A protein and the small-molecule ligand that binds it are described below.
Small molecule (SMILES): CC(C)(Br)C(=O)Nc1ccc(C[C@H](N)C(=O)O)cc1

Binding-site contacts:
Ligand atom C11 contacts residue CYS159 of chain 2.A at 3.9 Å (hydrophobic).
Ligand atom O18 contacts residue TYR151 of chain 2.A at 3.8 Å.
Ligand atom C17 contacts residue GLN173 of chain 2.A at 3.6 Å.
Ligand atom N01 contacts residue GLN155 of chain 2.A at 2.8 Å (h-bond).
Ligand atom O19 contacts residue TYR151 of chain 2.A at 3.4 Å (h-bond).
Ligand atom C02 contacts residue GLN155 of chain 2.A at 3.8 Å.
Ligand atom C16 contacts residue HIS70 of chain 2.A at 3.5 Å.
Ligand atom C13 contacts residue GLY158 of chain 2.A at 3.6 Å.
Ligand atom N01 contacts residue GLN173 of chain 2.A at 2.8 Å (h-bond).
Ligand atom C15 contacts residue GLU65 of chain 2.A at 3.3 Å.
Ligand atom C07 contacts residue GLY34 of chain 2.A at 3.5 Å.
Ligand atom C03 contacts residue GLY34 of chain 2.A at 3.9 Å.
Ligand atom C15 contacts residue HIS70 of chain 2.A at 3.6 Å.
Ligand atom C06 contacts residue GLY34 of chain 2.A at 3.1 Å.
Ligand atom C02 contacts residue GLN173 of chain 2.A at 3.3 Å.
Ligand atom BR1 contacts residue LEU162 of chain 2.A at 3.7 Å.
Ligand atom C17 contacts residue TYR151 of chain 2.A at 3.2 Å (hydrophobic).
Ligand atom C13 contacts residue GLU65 of chain 2.A at 3.2 Å.
Ligand atom N08 contacts residue GLU65 of chain 2.A at 2.9 Å (salt-bridge).
Ligand atom C04 contacts residue GLN155 of chain 2.A at 3.7 Å.
Ligand atom C02 contacts residue TYR151 of chain 2.A at 3.1 Å (hydrophobic).
Ligand atom C03 contacts residue TYR151 of chain 2.A at 3.3 Å (hydrophobic).
Ligand atom C05 contacts residue GLN155 of chain 2.A at 3.5 Å.
Ligand atom O19 contacts residue ILE137 of chain 2.A at 3.6 Å.
Ligand atom C04 contacts residue GLY34 of chain 2.A at 3.7 Å.
Ligand atom C16 contacts residue ALA67 of chain 2.A at 3.4 Å (hydrophobic).
Ligand atom C07 contacts residue GLU65 of chain 2.A at 3.6 Å.
Ligand atom C13 contacts residue LEU162 of chain 2.A at 3.3 Å (hydrophobic).
Ligand atom C05 contacts residue GLY34 of chain 2.A at 3.3 Å.
Ligand atom C15 contacts residue ALA67 of chain 2.A at 3.8 Å (hydrophobic).
Ligand atom BR1 contacts residue ILE33 of chain 2.A at 3.5 Å.
Ligand atom O14 contacts residue GLY34 of chain 2.A at 3.5 Å (h-bond).
Ligand atom O14 contacts residue ILE33 of chain 2.A at 3.7 Å.
Ligand atom O19 contacts residue GLN173 of chain 2.A at 3.0 Å (h-bond).
Ligand atom O18 contacts residue GLU36 of chain 2.A at 3.6 Å.
Ligand atom BR1 contacts residue GLY32 of chain 2.A at 3.9 Å.
Ligand atom BR1 contacts residue GLU65 of chain 2.A at 3.9 Å.
Ligand atom C06 contacts residue GLN155 of chain 2.A at 3.7 Å.
Ligand atom C13 contacts residue CYS159 of chain 2.A at 3.9 Å (hydrophobic).
Ligand atom N01 contacts residue TYR151 of chain 2.A at 2.6 Å (h-bond).

Sequence of chain 2.A:
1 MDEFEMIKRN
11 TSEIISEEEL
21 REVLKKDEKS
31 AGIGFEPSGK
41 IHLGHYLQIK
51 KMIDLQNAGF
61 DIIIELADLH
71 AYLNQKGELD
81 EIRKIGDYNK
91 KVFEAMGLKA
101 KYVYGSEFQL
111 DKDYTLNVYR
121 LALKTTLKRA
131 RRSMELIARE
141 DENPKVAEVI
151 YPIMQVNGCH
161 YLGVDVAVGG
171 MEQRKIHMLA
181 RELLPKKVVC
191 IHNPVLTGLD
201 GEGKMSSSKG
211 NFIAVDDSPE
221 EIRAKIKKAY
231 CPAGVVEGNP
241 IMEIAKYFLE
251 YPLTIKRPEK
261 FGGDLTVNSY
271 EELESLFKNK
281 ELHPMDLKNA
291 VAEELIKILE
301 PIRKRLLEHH